A small-molecule ligand and the protein it binds are described below.
Small molecule (SMILES): Cc1cn([C@H]2C[C@H](O[P](=O)(O)OC[C@H]3O[C@@H](n4ccc(N)nc4=O)C[C@@H]3O)[C@@H](CO[P](=O)(O)O[C@H]3C[C@H](n4cc(C)c(=O)[nH]c4=O)O[C@@H]3CO[P](=O)(O)O[C@H]3C[C@H](n4cnc5c(=O)nc(N)[nH]c54)O[C@@H]3CO[P](=O)(O)O[C@H]3C[C@H](n4cnc5c(N)ncnc54)O[C@@H]3CO[P](=O)(O)O[C@H]3C[C@H](n4cnc5c(=O)nc(N)[nH]c54)O[C@@H]3CO[P](=O)(O)O[C@H]3C[C@H](n4cnc5c(N)ncnc54)O[C@@H]3COP(=O)=O)O2)c(=O)[nH]c1=O

Binding-site contacts:
Ligand atom C2 contacts residue DA3 of chain 1.F at 3.8 Å.
Ligand atom C4 contacts residue DA3 of chain 1.F at 4.0 Å.
Ligand atom C2 contacts residue DG1 of chain 1.F at 3.1 Å.
Ligand atom C6 contacts residue DT5 of chain 1.F at 3.7 Å.
Ligand atom N1 contacts residue DC4 of chain 1.F at 4.0 Å.
Ligand atom C2 contacts residue DA3 of chain 1.F at 3.7 Å.
Ligand atom N2 contacts residue DC6 of chain 1.F at 2.5 Å (h-bond).
Ligand atom N4 contacts residue DG1 of chain 1.F at 4.4 Å.
Ligand atom N6 contacts residue DC4 of chain 1.F at 3.6 Å.
Ligand atom O6 contacts residue DC4 of chain 1.F at 3.0 Å (h-bond).
Ligand atom O4 contacts residue DA2 of chain 1.F at 3.1 Å (h-bond).
Ligand atom N1 contacts residue DC4 of chain 1.F at 2.9 Å (h-bond).
Ligand atom C4 contacts residue DA2 of chain 1.F at 3.6 Å.
Ligand atom C2 contacts residue DC6 of chain 1.F at 3.6 Å.
Ligand atom O2 contacts residue DA3 of chain 1.F at 3.3 Å.
Ligand atom C6 contacts residue DC4 of chain 1.F at 3.7 Å.
Ligand atom N1 contacts residue DA3 of chain 1.F at 3.0 Å (h-bond).
Ligand atom O6 contacts residue DA3 of chain 1.F at 3.1 Å (h-bond).
Ligand atom C6 contacts residue DA3 of chain 1.F at 3.4 Å.
Ligand atom N2 contacts residue DT5 of chain 1.F at 4.4 Å.
Ligand atom N6 contacts residue DT5 of chain 1.F at 3.1 Å (h-bond).
Ligand atom O2 contacts residue DA2 of chain 1.F at 3.2 Å.
Ligand atom C2 contacts residue DT5 of chain 1.F at 3.2 Å.
Ligand atom N2 contacts residue DA3 of chain 1.F at 3.6 Å.
Ligand atom N3 contacts residue DA2 of chain 1.F at 2.7 Å (h-bond).
Ligand atom C2 contacts residue DA2 of chain 1.F at 3.4 Å.
Ligand atom N1 contacts residue DT5 of chain 1.F at 2.7 Å (h-bond).
Ligand atom N3 contacts residue DA3 of chain 1.F at 3.1 Å (h-bond).
Ligand atom N3 contacts residue DT5 of chain 1.F at 4.3 Å.
Ligand atom C6 contacts residue DC4 of chain 1.F at 4.3 Å.
Ligand atom N3 contacts residue DG1 of chain 1.F at 2.8 Å (h-bond).
Ligand atom O2 contacts residue DA2 of chain 1.F at 4.4 Å.
Ligand atom C2 contacts residue DC4 of chain 1.F at 3.5 Å.
Ligand atom C4 contacts residue DG1 of chain 1.F at 4.0 Å.
Ligand atom N2 contacts residue DC4 of chain 1.F at 2.6 Å (h-bond).
Ligand atom O4 contacts residue DA3 of chain 1.F at 3.9 Å.
Ligand atom C5 contacts residue DA3 of chain 1.F at 4.3 Å.
Ligand atom O2 contacts residue DG1 of chain 1.F at 2.7 Å (h-bond).
Ligand atom N1 contacts residue DT7 of chain 1.F at 4.2 Å.
Ligand atom N1 contacts residue DC6 of chain 1.F at 3.8 Å.